Binding-site contacts:
Ligand atom O contacts residue ASN231 of chain 1.A at 3.0 Å (h-bond).
Ligand atom CA contacts residue ASN231 of chain 1.A at 3.6 Å.
Ligand atom CA contacts residue VAL51 of chain 1.A at 3.6 Å (hydrophobic).
Ligand atom CD contacts residue LEU227 of chain 1.A at 3.7 Å (hydrophobic).
Ligand atom O3P contacts residue LYS54 of chain 1.A at 3.5 Å.
Ligand atom O contacts residue ASN47 of chain 1.A at 3.6 Å.
Ligand atom N contacts residue LEU179 of chain 1.A at 3.6 Å.
Ligand atom CB contacts residue TRP235 of chain 1.A at 3.5 Å (hydrophobic).
Ligand atom CA contacts residue GLU19 of chain 1.A at 3.6 Å.
Ligand atom O contacts residue VAL51 of chain 1.A at 3.5 Å.
Ligand atom CG2 contacts residue ASN180 of chain 1.A at 3.3 Å.
Ligand atom C contacts residue ASN231 of chain 1.A at 3.7 Å.
Ligand atom O1P contacts residue ARG61 of chain 1.A at 2.9 Å (salt-bridge).
Ligand atom OG contacts residue LEU48 of chain 1.A at 3.4 Å.
Ligand atom N contacts residue ASN180 of chain 1.A at 2.8 Å (h-bond).
Ligand atom O3P contacts residue TYR135 of chain 1.A at 2.5 Å (h-bond).
Ligand atom CB contacts residue GLU187 of chain 1.A at 3.2 Å.
Ligand atom CG2 contacts residue LYS127 of chain 1.A at 3.3 Å.
Ligand atom CB contacts residue ASN180 of chain 1.A at 3.3 Å.
Ligand atom O contacts residue ASN55 of chain 1.A at 3.2 Å (h-bond).
Ligand atom O3P contacts residue ARG134 of chain 1.A at 2.8 Å (salt-bridge).
Ligand atom O contacts residue VAL51 of chain 1.A at 3.7 Å.
Ligand atom CA contacts residue ASN180 of chain 1.A at 3.4 Å.
Ligand atom O contacts residue LYS54 of chain 1.A at 3.6 Å.
Ligand atom O contacts residue VAL183 of chain 1.A at 3.5 Å.
Ligand atom CA contacts residue GLU19 of chain 1.A at 3.2 Å.
Ligand atom C contacts residue ASN180 of chain 1.A at 3.6 Å.
Ligand atom P contacts residue ARG61 of chain 1.A at 3.7 Å.
Ligand atom N contacts residue ASN231 of chain 1.A at 2.9 Å (h-bond).
Ligand atom N contacts residue GLU19 of chain 1.A at 2.6 Å (salt-bridge).
Ligand atom CB contacts residue GLU19 of chain 1.A at 2.9 Å.
Ligand atom N contacts residue LEU234 of chain 1.A at 3.3 Å.
Ligand atom CG contacts residue V3K1 of chain 1.D at 3.7 Å.
Ligand atom O contacts residue ASN55 of chain 1.A at 3.5 Å (h-bond).
Ligand atom O2P contacts residue ARG134 of chain 1.A at 2.8 Å (salt-bridge).
Ligand atom O contacts residue GLU187 of chain 1.A at 3.4 Å (salt-bridge).
Ligand atom O2P contacts residue ARG61 of chain 1.A at 2.9 Å (salt-bridge).
Ligand atom C contacts residue GLU19 of chain 1.A at 3.5 Å.
Ligand atom OG contacts residue GLU19 of chain 1.A at 3.4 Å (salt-bridge).
Ligand atom O1P contacts residue LYS54 of chain 1.A at 2.9 Å (salt-bridge).

Sequence of chain 1.A:
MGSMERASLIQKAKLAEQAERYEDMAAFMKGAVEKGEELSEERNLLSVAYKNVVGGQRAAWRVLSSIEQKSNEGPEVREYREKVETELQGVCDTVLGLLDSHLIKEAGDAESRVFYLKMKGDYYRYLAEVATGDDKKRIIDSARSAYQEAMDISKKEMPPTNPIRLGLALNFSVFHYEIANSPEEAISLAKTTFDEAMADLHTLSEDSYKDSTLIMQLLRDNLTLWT

This protein binds this small molecule.
Small molecule (SMILES): CC[C@H](C)[C@H](NC(=O)[C@H](COP(=O)(O)O)NC(=O)CNC(=O)[C@H](C)N)C(=O)N1C=CC[C@H]1C(=O)NCC(=O)N[C@@H](C)C(=O)N[C@@H](C)C(=O)N[C@H](C=O)CO